Sequence of chain 1.B:
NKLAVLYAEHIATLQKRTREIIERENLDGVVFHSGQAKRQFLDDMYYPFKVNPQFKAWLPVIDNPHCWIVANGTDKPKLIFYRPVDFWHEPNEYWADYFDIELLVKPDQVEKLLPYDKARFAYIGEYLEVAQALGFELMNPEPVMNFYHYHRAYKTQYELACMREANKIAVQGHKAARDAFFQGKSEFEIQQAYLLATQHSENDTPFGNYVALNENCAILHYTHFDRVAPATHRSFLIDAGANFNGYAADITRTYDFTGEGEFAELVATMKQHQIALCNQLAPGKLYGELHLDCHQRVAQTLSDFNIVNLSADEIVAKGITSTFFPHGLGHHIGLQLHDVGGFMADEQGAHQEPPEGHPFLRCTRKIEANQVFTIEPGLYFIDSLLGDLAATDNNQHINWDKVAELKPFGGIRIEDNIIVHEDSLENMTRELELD

Binding-site contacts:
Ligand atom C contacts residue HIS343 of chain 1.B at 3.3 Å.
Ligand atom OXT contacts residue MN1 of chain 1.J at 3.9 Å.
Ligand atom C contacts residue HIS336 of chain 1.B at 4.5 Å.
Ligand atom OXT contacts residue GLU381 of chain 1.B at 4.0 Å.
Ligand atom O2 contacts residue PHE212 of chain 1.B at 3.6 Å.
Ligand atom C contacts residue MN1 of chain 1.I at 4.0 Å.
Ligand atom O2 contacts residue ASP244 of chain 1.B at 3.5 Å (salt-bridge).
Ligand atom O2 contacts residue MN1 of chain 1.J at 3.8 Å.
Ligand atom OXT contacts residue ASP244 of chain 1.B at 4.2 Å.
Ligand atom O contacts residue ASP255 of chain 1.B at 3.7 Å.
Ligand atom OXT contacts residue MN1 of chain 1.I at 4.3 Å.
Ligand atom O contacts residue GLU381 of chain 1.B at 3.6 Å.
Ligand atom CA contacts residue HIS343 of chain 1.B at 3.7 Å.
Ligand atom C contacts residue ASP255 of chain 1.B at 4.2 Å.
Ligand atom C contacts residue ASP244 of chain 1.B at 4.5 Å.
Ligand atom O2 contacts residue LEU342 of chain 1.B at 4.0 Å.
Ligand atom O contacts residue HIS343 of chain 1.B at 2.6 Å (h-bond).
Ligand atom O2 contacts residue MN1 of chain 1.I at 2.7 Å.
Ligand atom OXT contacts residue HIS343 of chain 1.B at 4.2 Å.
Ligand atom C contacts residue MN1 of chain 1.J at 3.2 Å.
Ligand atom O contacts residue HIS336 of chain 1.B at 3.3 Å (h-bond).
Ligand atom O contacts residue MN1 of chain 1.I at 4.3 Å.
Ligand atom C contacts residue GLU381 of chain 1.B at 4.3 Å.
Ligand atom O2 contacts residue TYR215 of chain 1.B at 4.2 Å.
Ligand atom O contacts residue MN1 of chain 1.J at 2.5 Å.
Ligand atom CA contacts residue LEU342 of chain 1.B at 3.7 Å (hydrophobic).
Ligand atom CA contacts residue TYR215 of chain 1.B at 4.2 Å (hydrophobic).
Ligand atom CA contacts residue MN1 of chain 1.I at 3.9 Å.
Ligand atom CA contacts residue MN1 of chain 1.J at 4.0 Å.
Ligand atom CA contacts residue ASP244 of chain 1.B at 4.3 Å.
Ligand atom O2 contacts residue ASP255 of chain 1.B at 3.4 Å (salt-bridge).
Ligand atom CA contacts residue ASP255 of chain 1.B at 4.2 Å.

A protein and the small-molecule ligand that binds it are described below.
Small molecule (SMILES): O=C(O)CO